Binding-site contacts:
Ligand atom C5 contacts residue THR4979 of chain 1.B at 3.6 Å.
Ligand atom C8 contacts residue CYS4958 of chain 1.B at 4.0 Å (hydrophobic).
Ligand atom N1 contacts residue ASN4984 of chain 1.B at 3.3 Å (h-bond).
Ligand atom C6 contacts residue ASN4984 of chain 1.B at 4.0 Å.
Ligand atom N3 contacts residue LEU4985 of chain 1.B at 4.3 Å.
Ligand atom N3 contacts residue THR4979 of chain 1.B at 3.9 Å.
Ligand atom C6 contacts residue HIS4983 of chain 1.B at 3.6 Å.
Ligand atom N6 contacts residue THR4979 of chain 1.B at 4.0 Å.
Ligand atom C8 contacts residue MET4954 of chain 1.B at 4.0 Å (hydrophobic).
Ligand atom N9 contacts residue THR4979 of chain 1.B at 4.2 Å.
Ligand atom C2 contacts residue ASN4984 of chain 1.B at 3.6 Å.
Ligand atom N6 contacts residue HIS4983 of chain 1.B at 2.4 Å (h-bond).
Ligand atom N1 contacts residue HIS4983 of chain 1.B at 4.1 Å.
Ligand atom N6 contacts residue ASN4984 of chain 1.B at 3.5 Å.
Ligand atom N7 contacts residue LYS4957 of chain 1.B at 4.1 Å.
Ligand atom N7 contacts residue PHE4959 of chain 1.B at 2.9 Å (h-bond).
Ligand atom N3 contacts residue MET4954 of chain 1.B at 4.4 Å.
Ligand atom N7 contacts residue CYS4958 of chain 1.B at 3.7 Å.
Ligand atom C2 contacts residue THR4979 of chain 1.B at 3.3 Å.
Ligand atom N6 contacts residue ILE4960 of chain 1.B at 3.9 Å.
Ligand atom C8 contacts residue PHE4959 of chain 1.B at 3.4 Å (hydrophobic).
Ligand atom C4 contacts residue THR4979 of chain 1.B at 3.8 Å.
Ligand atom C8 contacts residue LYS4957 of chain 1.B at 3.5 Å.
Ligand atom N6 contacts residue CYS4958 of chain 1.B at 4.1 Å.
Ligand atom N1 contacts residue THR4979 of chain 1.B at 3.2 Å (h-bond).
Ligand atom N7 contacts residue THR4979 of chain 1.B at 3.6 Å.
Ligand atom C6 contacts residue LEU4985 of chain 1.B at 3.8 Å (hydrophobic).
Ligand atom C8 contacts residue THR4979 of chain 1.B at 3.9 Å.
Ligand atom C6 contacts residue THR4979 of chain 1.B at 3.7 Å.
Ligand atom C5 contacts residue PHE4959 of chain 1.B at 4.0 Å (hydrophobic).
Ligand atom N1 contacts residue LEU4985 of chain 1.B at 3.2 Å (h-bond).
Ligand atom N9 contacts residue PHE4959 of chain 1.B at 4.5 Å.
Ligand atom C2 contacts residue LEU4985 of chain 1.B at 4.0 Å (hydrophobic).
Ligand atom N6 contacts residue LEU4985 of chain 1.B at 3.6 Å.
Ligand atom C4 contacts residue MET4954 of chain 1.B at 4.0 Å (hydrophobic).
Ligand atom N9 contacts residue MET4954 of chain 1.B at 3.4 Å.

Sequence of chain 1.B:
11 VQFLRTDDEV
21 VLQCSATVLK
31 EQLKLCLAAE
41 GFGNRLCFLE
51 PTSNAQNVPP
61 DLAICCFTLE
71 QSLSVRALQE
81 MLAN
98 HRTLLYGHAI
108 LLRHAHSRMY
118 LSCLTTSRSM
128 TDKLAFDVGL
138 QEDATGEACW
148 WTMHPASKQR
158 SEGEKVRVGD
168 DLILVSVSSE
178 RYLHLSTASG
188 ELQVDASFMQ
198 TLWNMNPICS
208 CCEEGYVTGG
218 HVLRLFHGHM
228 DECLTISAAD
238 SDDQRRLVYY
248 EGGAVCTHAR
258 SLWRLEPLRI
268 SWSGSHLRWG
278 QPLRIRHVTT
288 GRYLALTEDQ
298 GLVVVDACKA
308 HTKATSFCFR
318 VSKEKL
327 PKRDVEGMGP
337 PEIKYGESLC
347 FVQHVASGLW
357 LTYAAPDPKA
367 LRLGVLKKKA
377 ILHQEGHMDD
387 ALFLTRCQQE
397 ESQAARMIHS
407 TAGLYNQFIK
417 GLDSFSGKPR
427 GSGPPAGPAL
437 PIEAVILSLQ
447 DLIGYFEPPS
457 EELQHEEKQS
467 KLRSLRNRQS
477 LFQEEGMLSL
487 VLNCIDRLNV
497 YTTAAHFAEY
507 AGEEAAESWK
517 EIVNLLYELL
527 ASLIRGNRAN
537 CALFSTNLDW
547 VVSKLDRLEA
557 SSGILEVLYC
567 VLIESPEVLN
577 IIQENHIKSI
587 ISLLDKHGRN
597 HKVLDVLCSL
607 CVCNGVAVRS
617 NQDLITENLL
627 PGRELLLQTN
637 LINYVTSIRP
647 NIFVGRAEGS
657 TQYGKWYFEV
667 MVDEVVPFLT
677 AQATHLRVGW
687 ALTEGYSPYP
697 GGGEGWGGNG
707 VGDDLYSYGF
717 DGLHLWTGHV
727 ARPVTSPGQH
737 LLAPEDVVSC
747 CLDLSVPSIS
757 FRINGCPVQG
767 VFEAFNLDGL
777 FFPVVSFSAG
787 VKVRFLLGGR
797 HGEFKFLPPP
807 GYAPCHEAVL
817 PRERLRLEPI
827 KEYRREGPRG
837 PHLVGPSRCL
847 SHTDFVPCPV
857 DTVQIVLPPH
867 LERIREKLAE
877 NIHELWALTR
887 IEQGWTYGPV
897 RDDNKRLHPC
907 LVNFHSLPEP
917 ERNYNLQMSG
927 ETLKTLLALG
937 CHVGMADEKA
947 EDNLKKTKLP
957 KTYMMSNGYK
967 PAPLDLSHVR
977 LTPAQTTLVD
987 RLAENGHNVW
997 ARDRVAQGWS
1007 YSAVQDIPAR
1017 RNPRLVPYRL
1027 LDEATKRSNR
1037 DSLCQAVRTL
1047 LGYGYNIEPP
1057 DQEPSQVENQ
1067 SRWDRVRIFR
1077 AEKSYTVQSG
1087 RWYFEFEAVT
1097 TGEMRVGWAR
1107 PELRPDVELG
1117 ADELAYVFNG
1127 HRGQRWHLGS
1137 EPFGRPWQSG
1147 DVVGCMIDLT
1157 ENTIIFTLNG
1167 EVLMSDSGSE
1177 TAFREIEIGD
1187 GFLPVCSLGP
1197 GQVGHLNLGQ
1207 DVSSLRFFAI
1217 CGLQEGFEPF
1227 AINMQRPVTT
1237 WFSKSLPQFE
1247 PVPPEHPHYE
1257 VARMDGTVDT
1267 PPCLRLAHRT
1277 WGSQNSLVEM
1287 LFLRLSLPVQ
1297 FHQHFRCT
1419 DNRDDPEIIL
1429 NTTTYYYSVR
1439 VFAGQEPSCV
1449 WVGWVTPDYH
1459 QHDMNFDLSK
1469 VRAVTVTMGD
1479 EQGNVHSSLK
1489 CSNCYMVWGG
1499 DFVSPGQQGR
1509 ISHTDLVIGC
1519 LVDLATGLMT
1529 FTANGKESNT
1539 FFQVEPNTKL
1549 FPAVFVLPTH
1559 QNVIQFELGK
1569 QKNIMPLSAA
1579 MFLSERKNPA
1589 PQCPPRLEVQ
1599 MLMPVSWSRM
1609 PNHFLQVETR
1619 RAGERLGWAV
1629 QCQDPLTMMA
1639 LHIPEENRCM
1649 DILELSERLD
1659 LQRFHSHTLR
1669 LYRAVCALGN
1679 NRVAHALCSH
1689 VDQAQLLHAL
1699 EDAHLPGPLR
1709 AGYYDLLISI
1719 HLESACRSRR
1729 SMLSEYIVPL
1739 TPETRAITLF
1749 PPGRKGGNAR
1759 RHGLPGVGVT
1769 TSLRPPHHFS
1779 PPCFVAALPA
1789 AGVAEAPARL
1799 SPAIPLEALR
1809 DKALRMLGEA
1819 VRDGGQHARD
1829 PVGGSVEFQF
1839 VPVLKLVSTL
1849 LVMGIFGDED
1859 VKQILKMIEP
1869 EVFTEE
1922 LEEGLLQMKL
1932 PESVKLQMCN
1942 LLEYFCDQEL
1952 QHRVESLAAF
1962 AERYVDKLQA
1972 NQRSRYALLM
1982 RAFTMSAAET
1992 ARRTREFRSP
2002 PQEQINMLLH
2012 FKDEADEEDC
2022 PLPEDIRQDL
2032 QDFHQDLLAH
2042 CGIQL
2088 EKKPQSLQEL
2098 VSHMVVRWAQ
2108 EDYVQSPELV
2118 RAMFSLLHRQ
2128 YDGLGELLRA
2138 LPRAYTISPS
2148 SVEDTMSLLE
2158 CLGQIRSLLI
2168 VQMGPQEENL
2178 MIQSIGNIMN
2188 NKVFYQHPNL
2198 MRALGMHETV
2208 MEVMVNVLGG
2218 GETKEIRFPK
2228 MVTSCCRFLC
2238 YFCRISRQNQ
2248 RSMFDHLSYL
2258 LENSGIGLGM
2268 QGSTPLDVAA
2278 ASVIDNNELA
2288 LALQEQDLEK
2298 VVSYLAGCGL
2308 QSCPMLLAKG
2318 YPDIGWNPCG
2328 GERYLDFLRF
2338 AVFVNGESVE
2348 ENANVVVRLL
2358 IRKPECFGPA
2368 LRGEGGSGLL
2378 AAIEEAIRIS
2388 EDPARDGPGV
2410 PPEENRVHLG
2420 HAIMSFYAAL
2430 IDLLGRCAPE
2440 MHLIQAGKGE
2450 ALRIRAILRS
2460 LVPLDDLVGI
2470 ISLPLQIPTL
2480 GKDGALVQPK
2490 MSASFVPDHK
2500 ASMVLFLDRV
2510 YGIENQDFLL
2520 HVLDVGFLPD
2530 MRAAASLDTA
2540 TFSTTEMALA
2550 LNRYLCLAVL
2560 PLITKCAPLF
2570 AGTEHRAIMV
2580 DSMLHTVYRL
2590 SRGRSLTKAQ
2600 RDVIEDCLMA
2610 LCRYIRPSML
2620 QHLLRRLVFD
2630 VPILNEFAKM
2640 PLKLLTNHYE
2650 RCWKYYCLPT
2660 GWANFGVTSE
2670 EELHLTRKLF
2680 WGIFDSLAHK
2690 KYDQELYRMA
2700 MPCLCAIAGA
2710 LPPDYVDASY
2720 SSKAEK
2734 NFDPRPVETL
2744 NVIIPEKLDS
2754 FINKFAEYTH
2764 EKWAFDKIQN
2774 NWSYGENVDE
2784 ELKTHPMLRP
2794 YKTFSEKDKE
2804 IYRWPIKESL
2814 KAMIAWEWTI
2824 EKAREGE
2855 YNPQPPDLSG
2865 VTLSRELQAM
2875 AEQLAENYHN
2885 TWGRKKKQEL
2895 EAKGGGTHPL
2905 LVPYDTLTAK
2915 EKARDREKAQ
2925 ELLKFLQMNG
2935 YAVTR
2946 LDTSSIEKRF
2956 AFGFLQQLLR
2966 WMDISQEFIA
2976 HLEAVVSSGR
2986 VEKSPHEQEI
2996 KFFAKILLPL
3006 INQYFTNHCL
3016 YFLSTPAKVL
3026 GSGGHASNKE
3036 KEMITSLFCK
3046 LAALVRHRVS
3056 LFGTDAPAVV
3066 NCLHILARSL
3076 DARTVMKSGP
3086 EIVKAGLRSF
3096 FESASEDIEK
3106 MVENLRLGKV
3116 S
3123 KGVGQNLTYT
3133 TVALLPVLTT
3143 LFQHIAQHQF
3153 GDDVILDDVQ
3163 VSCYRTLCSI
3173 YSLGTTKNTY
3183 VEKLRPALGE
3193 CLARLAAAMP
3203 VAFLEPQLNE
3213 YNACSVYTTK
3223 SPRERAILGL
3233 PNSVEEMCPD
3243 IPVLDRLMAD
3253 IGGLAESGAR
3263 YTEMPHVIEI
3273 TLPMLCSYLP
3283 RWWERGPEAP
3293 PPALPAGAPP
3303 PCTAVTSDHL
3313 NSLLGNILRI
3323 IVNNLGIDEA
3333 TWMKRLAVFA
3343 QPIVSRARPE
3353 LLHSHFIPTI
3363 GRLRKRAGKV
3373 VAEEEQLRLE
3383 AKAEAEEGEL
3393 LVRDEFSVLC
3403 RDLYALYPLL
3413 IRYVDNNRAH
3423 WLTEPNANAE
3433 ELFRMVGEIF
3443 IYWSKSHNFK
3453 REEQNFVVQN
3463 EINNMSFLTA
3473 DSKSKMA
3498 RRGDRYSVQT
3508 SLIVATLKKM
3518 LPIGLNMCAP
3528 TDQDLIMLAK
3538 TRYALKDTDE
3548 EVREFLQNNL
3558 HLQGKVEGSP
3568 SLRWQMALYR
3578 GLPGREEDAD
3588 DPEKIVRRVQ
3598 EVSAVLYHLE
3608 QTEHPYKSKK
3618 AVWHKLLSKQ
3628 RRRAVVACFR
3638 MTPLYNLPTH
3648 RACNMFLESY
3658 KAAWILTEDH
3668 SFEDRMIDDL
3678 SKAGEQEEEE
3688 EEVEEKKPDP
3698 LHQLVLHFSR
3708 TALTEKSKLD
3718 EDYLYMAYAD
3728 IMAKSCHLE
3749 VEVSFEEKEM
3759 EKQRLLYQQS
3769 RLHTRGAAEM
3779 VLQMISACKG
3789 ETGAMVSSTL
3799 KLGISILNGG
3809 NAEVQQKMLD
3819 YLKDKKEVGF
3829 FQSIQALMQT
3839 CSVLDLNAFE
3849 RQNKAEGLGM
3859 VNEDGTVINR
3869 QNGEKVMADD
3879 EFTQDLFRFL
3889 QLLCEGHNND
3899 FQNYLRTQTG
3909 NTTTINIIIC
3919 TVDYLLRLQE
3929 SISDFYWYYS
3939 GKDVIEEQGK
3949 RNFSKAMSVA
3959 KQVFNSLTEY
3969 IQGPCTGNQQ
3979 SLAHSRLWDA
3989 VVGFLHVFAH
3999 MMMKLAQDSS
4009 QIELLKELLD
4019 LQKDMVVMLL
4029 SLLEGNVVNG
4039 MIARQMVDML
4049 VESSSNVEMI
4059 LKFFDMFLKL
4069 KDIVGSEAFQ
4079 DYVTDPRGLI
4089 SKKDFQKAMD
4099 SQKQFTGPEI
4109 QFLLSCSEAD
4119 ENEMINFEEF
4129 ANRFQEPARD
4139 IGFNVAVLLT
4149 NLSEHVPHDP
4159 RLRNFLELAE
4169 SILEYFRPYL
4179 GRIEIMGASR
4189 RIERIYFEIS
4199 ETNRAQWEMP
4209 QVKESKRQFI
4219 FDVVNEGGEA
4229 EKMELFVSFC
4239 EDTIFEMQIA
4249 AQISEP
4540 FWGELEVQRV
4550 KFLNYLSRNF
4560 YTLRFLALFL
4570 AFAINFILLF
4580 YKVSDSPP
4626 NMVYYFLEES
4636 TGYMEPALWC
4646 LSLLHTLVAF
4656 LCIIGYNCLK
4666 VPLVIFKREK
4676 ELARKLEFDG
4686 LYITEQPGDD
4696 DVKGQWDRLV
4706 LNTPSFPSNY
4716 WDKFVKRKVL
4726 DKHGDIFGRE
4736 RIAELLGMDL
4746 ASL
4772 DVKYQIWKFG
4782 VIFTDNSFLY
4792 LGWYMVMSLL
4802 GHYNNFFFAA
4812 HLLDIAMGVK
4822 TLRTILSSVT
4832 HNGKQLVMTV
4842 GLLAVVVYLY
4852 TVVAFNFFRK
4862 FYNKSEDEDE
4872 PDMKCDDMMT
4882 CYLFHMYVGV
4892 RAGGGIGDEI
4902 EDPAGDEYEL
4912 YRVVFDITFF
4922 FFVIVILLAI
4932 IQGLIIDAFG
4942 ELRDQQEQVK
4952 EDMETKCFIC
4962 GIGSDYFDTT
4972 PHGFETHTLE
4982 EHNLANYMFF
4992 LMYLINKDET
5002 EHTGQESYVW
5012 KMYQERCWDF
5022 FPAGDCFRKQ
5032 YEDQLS

This protein binds this small molecule.
Small molecule (SMILES): Nc1ncnc2[nH]cnc12